This protein binds this small molecule.
Small molecule (SMILES): Cc1noc(C)c1COc1ccccc1C(=O)Nc1cccc(Cl)c1

Binding-site contacts:
Ligand atom C16 contacts residue ASN173 of chain 1.B at 3.3 Å.
Ligand atom C7 contacts residue PHE312 of chain 1.B at 3.8 Å (hydrophobic).
Ligand atom C10 contacts residue TRP92 of chain 1.B at 3.6 Å (hydrophobic).
Ligand atom C17 contacts residue PHE312 of chain 1.B at 3.8 Å (hydrophobic).
Ligand atom C19 contacts residue ASN173 of chain 1.B at 3.8 Å.
Ligand atom C14 contacts residue ASN173 of chain 1.B at 3.6 Å.
Ligand atom O1 contacts residue PHE312 of chain 1.B at 3.4 Å.
Ligand atom C2 contacts residue PHE312 of chain 1.B at 3.4 Å (hydrophobic).
Ligand atom C15 contacts residue ASN173 of chain 1.B at 3.3 Å.
Ligand atom N2 contacts residue MET126 of chain 1.B at 3.2 Å.
Ligand atom CL1 contacts residue SER135 of chain 1.B at 3.2 Å.
Ligand atom C8 contacts residue PHE312 of chain 1.B at 3.8 Å (hydrophobic).
Ligand atom N2 contacts residue SER124 of chain 1.B at 3.6 Å (h-bond).
Ligand atom C4 contacts residue NAP1 of chain 1.E at 3.4 Å.
Ligand atom C18 contacts residue PRO324 of chain 1.B at 3.8 Å (hydrophobic).
Ligand atom O3 contacts residue ASN173 of chain 1.B at 3.5 Å (h-bond).
Ligand atom C4 contacts residue TYR222 of chain 1.B at 3.6 Å (hydrophobic).
Ligand atom C19 contacts residue NAP1 of chain 1.E at 3.7 Å.
Ligand atom C11 contacts residue PHE317 of chain 1.B at 3.4 Å (hydrophobic).
Ligand atom C14 contacts residue TYR222 of chain 1.B at 3.0 Å (hydrophobic).
Ligand atom C4 contacts residue PHE312 of chain 1.B at 3.9 Å (hydrophobic).
Ligand atom C5 contacts residue NAP1 of chain 1.E at 3.7 Å.
Ligand atom C3 contacts residue PHE312 of chain 1.B at 3.5 Å (hydrophobic).
Ligand atom C18 contacts residue TYR325 of chain 1.B at 3.8 Å (hydrophobic).
Ligand atom C14 contacts residue PHE312 of chain 1.B at 3.6 Å (hydrophobic).
Ligand atom C18 contacts residue ASN173 of chain 1.B at 3.3 Å.
Ligand atom N2 contacts residue ASN173 of chain 1.B at 3.5 Å.
Ligand atom C13 contacts residue PHE312 of chain 1.B at 3.7 Å (hydrophobic).
Ligand atom C3 contacts residue NAP1 of chain 1.E at 3.5 Å.
Ligand atom C17 contacts residue ASN173 of chain 1.B at 3.2 Å.
Ligand atom O3 contacts residue MET126 of chain 1.B at 3.8 Å.
Ligand atom C12 contacts residue PHE317 of chain 1.B at 3.4 Å (hydrophobic).
Ligand atom CL1 contacts residue TRP92 of chain 1.B at 3.6 Å.
Ligand atom N1 contacts residue PHE312 of chain 1.B at 3.2 Å.
Ligand atom O3 contacts residue SER124 of chain 1.B at 3.1 Å (h-bond).
Ligand atom C15 contacts residue TYR222 of chain 1.B at 3.8 Å (hydrophobic).
Ligand atom C18 contacts residue PHE312 of chain 1.B at 3.6 Å (hydrophobic).
Ligand atom C3 contacts residue TYR222 of chain 1.B at 3.4 Å (hydrophobic).
Ligand atom C11 contacts residue TRP92 of chain 1.B at 3.5 Å (hydrophobic).
Ligand atom C1 contacts residue PHE312 of chain 1.B at 3.5 Å (hydrophobic).

Sequence of chain 1.B:
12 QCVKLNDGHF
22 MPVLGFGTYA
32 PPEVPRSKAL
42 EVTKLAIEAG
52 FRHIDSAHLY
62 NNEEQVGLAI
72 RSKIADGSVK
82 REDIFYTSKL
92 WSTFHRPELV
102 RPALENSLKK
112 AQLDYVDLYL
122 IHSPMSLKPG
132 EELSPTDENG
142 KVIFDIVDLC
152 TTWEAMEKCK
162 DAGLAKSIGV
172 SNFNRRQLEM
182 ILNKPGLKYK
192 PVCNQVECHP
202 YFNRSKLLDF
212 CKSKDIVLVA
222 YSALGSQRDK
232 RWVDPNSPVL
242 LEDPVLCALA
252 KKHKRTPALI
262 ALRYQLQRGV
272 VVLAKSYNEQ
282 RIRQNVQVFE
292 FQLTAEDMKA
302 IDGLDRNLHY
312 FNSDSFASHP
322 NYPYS